A protein and the small-molecule ligand that binds it are described below.
Small molecule (SMILES): CC(=O)N[C@H]1[C@H](O[C@H]2[C@H](O)[C@@H](NC(C)=O)CO[C@@H]2CO)O[C@H](CO)[C@@H](O)[C@@H]1O

Binding-site contacts:
Ligand atom C1 contacts residue ASN169 of chain 1.A at 1.4 Å.
Ligand atom O3 contacts residue ASN240 of chain 1.A at 4.3 Å.
Ligand atom C8 contacts residue ASN240 of chain 1.A at 3.9 Å.
Ligand atom C7 contacts residue ASN169 of chain 1.A at 3.8 Å.
Ligand atom N2 contacts residue ASN240 of chain 1.A at 3.1 Å (h-bond).
Ligand atom C8 contacts residue ASP241 of chain 1.A at 3.8 Å.
Ligand atom C4 contacts residue ASN169 of chain 1.A at 4.2 Å.
Ligand atom N2 contacts residue ALA242 of chain 1.A at 4.3 Å.
Ligand atom C2 contacts residue ASN240 of chain 1.A at 3.9 Å.
Ligand atom C8 contacts residue SER221 of chain 3.A at 3.5 Å.
Ligand atom C7 contacts residue ALA242 of chain 1.A at 4.0 Å (hydrophobic).
Ligand atom C5 contacts residue ASN240 of chain 1.A at 3.6 Å.
Ligand atom N2 contacts residue ASN169 of chain 1.A at 2.9 Å (h-bond).
Ligand atom C4 contacts residue ASN240 of chain 1.A at 4.2 Å.
Ligand atom C8 contacts residue ALA242 of chain 1.A at 3.3 Å (hydrophobic).
Ligand atom C2 contacts residue ASN169 of chain 1.A at 2.4 Å.
Ligand atom C3 contacts residue ASN169 of chain 1.A at 3.8 Å.
Ligand atom C1 contacts residue ASN240 of chain 1.A at 4.0 Å.
Ligand atom C3 contacts residue ASN240 of chain 1.A at 3.8 Å.
Ligand atom O4 contacts residue ASN240 of chain 1.A at 3.8 Å.
Ligand atom O6 contacts residue ASN240 of chain 1.A at 4.2 Å.
Ligand atom O7 contacts residue ASN169 of chain 1.A at 4.2 Å.
Ligand atom O5 contacts residue ASN169 of chain 1.A at 2.3 Å (h-bond).
Ligand atom C7 contacts residue ASN240 of chain 1.A at 3.9 Å.
Ligand atom O5 contacts residue ASN240 of chain 1.A at 3.6 Å.
Ligand atom N2 contacts residue ASP241 of chain 1.A at 4.3 Å.
Ligand atom C5 contacts residue ASN169 of chain 1.A at 3.6 Å.

Sequence of chain 1.A:
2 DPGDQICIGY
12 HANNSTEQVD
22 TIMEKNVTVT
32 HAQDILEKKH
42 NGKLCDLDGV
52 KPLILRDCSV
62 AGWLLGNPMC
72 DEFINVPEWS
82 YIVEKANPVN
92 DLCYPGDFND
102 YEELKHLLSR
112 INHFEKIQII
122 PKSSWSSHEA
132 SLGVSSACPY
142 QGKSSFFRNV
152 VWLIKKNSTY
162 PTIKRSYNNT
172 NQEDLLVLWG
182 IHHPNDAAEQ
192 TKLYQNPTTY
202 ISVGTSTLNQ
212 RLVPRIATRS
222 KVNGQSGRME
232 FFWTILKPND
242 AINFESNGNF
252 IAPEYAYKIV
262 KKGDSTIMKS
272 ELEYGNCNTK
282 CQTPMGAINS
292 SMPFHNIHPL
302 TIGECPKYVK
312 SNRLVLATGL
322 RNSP

Sequence of chain 3.A:
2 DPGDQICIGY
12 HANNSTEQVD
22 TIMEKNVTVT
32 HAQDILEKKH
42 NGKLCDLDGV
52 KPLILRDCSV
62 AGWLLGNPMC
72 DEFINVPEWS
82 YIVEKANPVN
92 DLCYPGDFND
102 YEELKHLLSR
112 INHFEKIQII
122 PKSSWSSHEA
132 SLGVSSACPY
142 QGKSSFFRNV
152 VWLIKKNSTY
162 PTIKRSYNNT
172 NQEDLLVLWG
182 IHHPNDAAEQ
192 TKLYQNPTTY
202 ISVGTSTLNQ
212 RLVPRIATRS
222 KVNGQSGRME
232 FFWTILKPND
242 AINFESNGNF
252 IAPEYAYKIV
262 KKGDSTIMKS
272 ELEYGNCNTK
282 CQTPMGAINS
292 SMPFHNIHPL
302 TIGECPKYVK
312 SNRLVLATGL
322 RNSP